Sequence of chain 16.A:
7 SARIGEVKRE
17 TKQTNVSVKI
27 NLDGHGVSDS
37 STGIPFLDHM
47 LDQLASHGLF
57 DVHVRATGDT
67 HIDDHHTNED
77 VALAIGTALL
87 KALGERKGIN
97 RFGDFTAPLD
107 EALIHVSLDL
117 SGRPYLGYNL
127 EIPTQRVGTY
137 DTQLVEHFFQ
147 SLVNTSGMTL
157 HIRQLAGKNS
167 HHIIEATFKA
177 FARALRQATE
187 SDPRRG

Sequence of chain 10.A:
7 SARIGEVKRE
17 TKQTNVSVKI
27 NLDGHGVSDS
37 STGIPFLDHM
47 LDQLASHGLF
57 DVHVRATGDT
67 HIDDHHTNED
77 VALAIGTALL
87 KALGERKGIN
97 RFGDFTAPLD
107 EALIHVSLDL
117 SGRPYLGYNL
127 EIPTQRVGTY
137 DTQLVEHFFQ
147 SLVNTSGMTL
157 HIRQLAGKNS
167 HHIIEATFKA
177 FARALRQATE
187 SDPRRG

The small molecule below binds the protein below.
Small molecule (SMILES): O=P(O)(O)OC[C@H](O)[C@@H](O)c1cnc[nH]1

Binding-site contacts:
Ligand atom C5 contacts residue IYP1 of chain 10.E at 0.6 Å.
Ligand atom N1 contacts residue HIS167 of chain 16.A at 3.2 Å (h-bond).
Ligand atom C6 contacts residue IYP1 of chain 10.E at 0.8 Å.
Ligand atom C6 contacts residue HIS71 of chain 10.A at 3.1 Å.
Ligand atom C6 contacts residue MN1 of chain 10.C at 3.2 Å.
Ligand atom N3 contacts residue MN1 of chain 10.B at 2.3 Å.
Ligand atom O2 contacts residue IYP1 of chain 10.E at 1.9 Å.
Ligand atom O4 contacts residue GLN49 of chain 16.A at 2.9 Å (h-bond).
Ligand atom N3 contacts residue IYP1 of chain 10.E at 0.9 Å.
Ligand atom O1 contacts residue HIS45 of chain 16.A at 3.2 Å.
Ligand atom N3 contacts residue GLU75 of chain 10.A at 3.3 Å (salt-bridge).
Ligand atom O1 contacts residue MN1 of chain 10.C at 2.5 Å.
Ligand atom C1 contacts residue GLU171 of chain 16.A at 3.2 Å.
Ligand atom C3 contacts residue IYP1 of chain 10.E at 0.3 Å.
Ligand atom N1 contacts residue MN1 of chain 10.C at 2.2 Å.
Ligand atom O2 contacts residue EDO1 of chain 10.F at 2.9 Å (h-bond).
Ligand atom O5 contacts residue IYP1 of chain 10.E at 0.1 Å (h-bond).
Ligand atom N1 contacts residue IYP1 of chain 10.E at 0.4 Å (h-bond).
Ligand atom P6 contacts residue IYP1 of chain 10.E at 0.1 Å.
Ligand atom C2 contacts residue IYP1 of chain 10.E at 0.5 Å.
Ligand atom O3 contacts residue IYP1 of chain 10.E at 0.2 Å (h-bond).
Ligand atom C4 contacts residue IYP1 of chain 10.E at 0.5 Å.
Ligand atom N3 contacts residue HIS71 of chain 10.A at 3.2 Å (h-bond).
Ligand atom C3 contacts residue GLU171 of chain 16.A at 3.3 Å.
Ligand atom O4 contacts residue IYP1 of chain 10.E at 0.3 Å (h-bond).
Ligand atom O1 contacts residue IYP1 of chain 10.E at 0.2 Å (h-bond).
Ligand atom C3 contacts residue MN1 of chain 10.C at 3.2 Å.
Ligand atom O6 contacts residue IYP1 of chain 10.E at 0.1 Å (h-bond).
Ligand atom C6 contacts residue MN1 of chain 10.B at 3.1 Å.
Ligand atom O2 contacts residue ARG119 of chain 19.A at 3.3 Å (salt-bridge).
Ligand atom O5 contacts residue ARG97 of chain 19.A at 2.8 Å (salt-bridge).
Ligand atom N1 contacts residue HIS72 of chain 10.A at 3.1 Å (h-bond).
Ligand atom N1 contacts residue GLU171 of chain 16.A at 3.1 Å (salt-bridge).
Ligand atom C2 contacts residue EDO1 of chain 10.F at 3.2 Å.
Ligand atom C4 contacts residue MN1 of chain 10.C at 3.0 Å.
Ligand atom O4 contacts residue HIS53 of chain 16.A at 2.9 Å (h-bond).
Ligand atom O1 contacts residue GLU171 of chain 16.A at 2.6 Å (salt-bridge).
Ligand atom C1 contacts residue IYP1 of chain 10.E at 0.1 Å.
Ligand atom O6 contacts residue LYS175 of chain 16.A at 2.9 Å (salt-bridge).
Ligand atom O6 contacts residue ARG97 of chain 19.A at 3.0 Å (salt-bridge).

Sequence of chain 19.A:
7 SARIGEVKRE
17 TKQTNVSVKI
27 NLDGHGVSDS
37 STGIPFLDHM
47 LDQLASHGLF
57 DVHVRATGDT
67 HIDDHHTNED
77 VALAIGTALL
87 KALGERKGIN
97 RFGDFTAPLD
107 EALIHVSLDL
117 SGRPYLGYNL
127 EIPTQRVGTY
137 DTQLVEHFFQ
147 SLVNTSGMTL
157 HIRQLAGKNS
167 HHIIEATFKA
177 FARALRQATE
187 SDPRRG